Binding-site contacts:
Ligand atom O6 contacts residue SER148 of chain 1.A at 4.0 Å.
Ligand atom C7 contacts residue TYR149 of chain 1.A at 3.8 Å (hydrophobic).
Ligand atom C8 contacts residue ASP165 of chain 1.A at 3.7 Å.
Ligand atom O7 contacts residue TYR149 of chain 1.A at 3.0 Å (h-bond).
Ligand atom C5 contacts residue SER127 of chain 1.A at 4.2 Å.
Ligand atom C7 contacts residue ASP165 of chain 1.A at 3.7 Å.
Ligand atom C5 contacts residue SER148 of chain 1.A at 3.5 Å.
Ligand atom C1 contacts residue ASN146 of chain 1.A at 1.4 Å.
Ligand atom C4 contacts residue ASN146 of chain 1.A at 4.2 Å.
Ligand atom C8 contacts residue SER128 of chain 1.A at 4.3 Å.
Ligand atom C1 contacts residue ASP165 of chain 1.A at 3.6 Å.
Ligand atom O7 contacts residue GOL1 of chain 1.I at 3.2 Å.
Ligand atom O5 contacts residue SER127 of chain 1.A at 3.7 Å.
Ligand atom N2 contacts residue ASN146 of chain 1.A at 3.0 Å (h-bond).
Ligand atom O5 contacts residue GOL1 of chain 1.I at 4.0 Å.
Ligand atom C6 contacts residue SER127 of chain 1.A at 3.5 Å.
Ligand atom C8 contacts residue GOL1 of chain 1.I at 4.3 Å.
Ligand atom C1 contacts residue GOL1 of chain 1.I at 3.6 Å.
Ligand atom C2 contacts residue ASP165 of chain 1.A at 3.6 Å.
Ligand atom O7 contacts residue ASN146 of chain 1.A at 4.2 Å.
Ligand atom C6 contacts residue SER148 of chain 1.A at 4.2 Å.
Ligand atom N2 contacts residue GOL1 of chain 1.I at 4.0 Å.
Ligand atom O5 contacts residue ASN146 of chain 1.A at 2.3 Å (h-bond).
Ligand atom O6 contacts residue SER127 of chain 1.A at 3.8 Å.
Ligand atom O6 contacts residue SER128 of chain 1.A at 3.9 Å.
Ligand atom C8 contacts residue GLU163 of chain 1.A at 3.5 Å.
Ligand atom O5 contacts residue SER148 of chain 1.A at 3.5 Å (h-bond).
Ligand atom C2 contacts residue ASN146 of chain 1.A at 2.5 Å.
Ligand atom N2 contacts residue ASP165 of chain 1.A at 2.8 Å (salt-bridge).
Ligand atom C3 contacts residue ASN146 of chain 1.A at 3.8 Å.
Ligand atom O6 contacts residue TYR149 of chain 1.A at 3.8 Å.
Ligand atom C5 contacts residue ASN146 of chain 1.A at 3.6 Å.
Ligand atom C7 contacts residue GOL1 of chain 1.I at 3.9 Å.
Ligand atom C3 contacts residue ASP165 of chain 1.A at 3.9 Å.
Ligand atom C8 contacts residue TYR149 of chain 1.A at 3.9 Å (hydrophobic).
Ligand atom C1 contacts residue SER148 of chain 1.A at 3.5 Å.
Ligand atom C2 contacts residue GOL1 of chain 1.I at 3.6 Å.
Ligand atom C7 contacts residue ASN146 of chain 1.A at 3.9 Å.

Sequence of chain 1.A:
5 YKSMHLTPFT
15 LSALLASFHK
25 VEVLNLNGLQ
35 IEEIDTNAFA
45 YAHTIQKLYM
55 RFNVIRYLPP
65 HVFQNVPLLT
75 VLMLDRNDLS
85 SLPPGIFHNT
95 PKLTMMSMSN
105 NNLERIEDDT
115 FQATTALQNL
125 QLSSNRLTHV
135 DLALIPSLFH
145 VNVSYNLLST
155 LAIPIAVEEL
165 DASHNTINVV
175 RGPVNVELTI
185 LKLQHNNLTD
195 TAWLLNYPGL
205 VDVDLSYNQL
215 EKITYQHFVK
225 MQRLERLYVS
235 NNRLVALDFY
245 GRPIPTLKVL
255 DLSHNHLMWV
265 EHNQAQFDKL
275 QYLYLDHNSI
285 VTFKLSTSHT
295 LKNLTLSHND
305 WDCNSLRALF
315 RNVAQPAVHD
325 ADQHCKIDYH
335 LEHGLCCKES

A small-molecule ligand and the protein it binds are described below.
Small molecule (SMILES): CC(=O)N[C@H]1[C@H](O[C@H]2[C@H](O)[C@@H](NC(C)=O)CO[C@@H]2CO)O[C@H](CO)[C@@H](O)[C@@H]1O